Sequence of chain 1.A:
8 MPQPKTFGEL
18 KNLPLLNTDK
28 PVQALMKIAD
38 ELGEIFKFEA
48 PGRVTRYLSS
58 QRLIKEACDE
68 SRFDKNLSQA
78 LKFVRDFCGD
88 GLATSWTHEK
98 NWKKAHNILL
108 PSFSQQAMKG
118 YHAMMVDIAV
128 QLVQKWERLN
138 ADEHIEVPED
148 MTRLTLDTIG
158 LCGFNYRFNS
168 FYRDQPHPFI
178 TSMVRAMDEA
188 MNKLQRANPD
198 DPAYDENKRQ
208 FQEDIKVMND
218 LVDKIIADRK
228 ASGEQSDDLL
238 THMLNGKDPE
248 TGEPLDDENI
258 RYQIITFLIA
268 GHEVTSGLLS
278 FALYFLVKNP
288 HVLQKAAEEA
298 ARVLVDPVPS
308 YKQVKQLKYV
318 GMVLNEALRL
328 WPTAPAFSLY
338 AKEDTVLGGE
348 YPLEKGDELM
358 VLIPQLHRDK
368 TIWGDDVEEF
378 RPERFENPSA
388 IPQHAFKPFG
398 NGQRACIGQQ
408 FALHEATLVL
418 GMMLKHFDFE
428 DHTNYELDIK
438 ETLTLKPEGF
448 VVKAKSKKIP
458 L

The small molecule below binds the protein below.
Small molecule (SMILES): c1ccc2c(c1)CCC2

Binding-site contacts:
Ligand atom C7 contacts residue HOA1 of chain 1.D at 4.0 Å.
Ligand atom C1 contacts residue MET184 of chain 1.A at 3.9 Å (hydrophobic).
Ligand atom C9 contacts residue IRV1 of chain 1.F at 3.5 Å.
Ligand atom C6 contacts residue LEU78 of chain 1.A at 4.4 Å (hydrophobic).
Ligand atom C2 contacts residue LEU440 of chain 1.A at 3.4 Å (hydrophobic).
Ligand atom C5 contacts residue HOA1 of chain 1.D at 3.6 Å.
Ligand atom C8 contacts residue ALA90 of chain 1.A at 3.3 Å (hydrophobic).
Ligand atom C2 contacts residue VAL81 of chain 1.A at 4.5 Å (hydrophobic).
Ligand atom C9 contacts residue LEU78 of chain 1.A at 3.9 Å (hydrophobic).
Ligand atom C1 contacts residue ILE266 of chain 1.A at 3.7 Å (hydrophobic).
Ligand atom C6 contacts residue HOA1 of chain 1.D at 4.0 Å.
Ligand atom C4 contacts residue LEU78 of chain 1.A at 3.4 Å (hydrophobic).
Ligand atom C3 contacts residue LEU78 of chain 1.A at 4.0 Å (hydrophobic).
Ligand atom C1 contacts residue LEU440 of chain 1.A at 4.4 Å (hydrophobic).
Ligand atom C6 contacts residue IRV1 of chain 1.F at 4.0 Å.
Ligand atom C9 contacts residue HOA1 of chain 1.D at 3.1 Å.
Ligand atom C7 contacts residue ALA267 of chain 1.A at 4.3 Å (hydrophobic).
Ligand atom C3 contacts residue IRV1 of chain 1.F at 3.1 Å.
Ligand atom C7 contacts residue ILE266 of chain 1.A at 3.6 Å (hydrophobic).
Ligand atom C4 contacts residue HOA1 of chain 1.D at 4.2 Å.
Ligand atom C1 contacts residue IRV1 of chain 1.F at 4.3 Å.
Ligand atom C2 contacts residue IRV1 of chain 1.F at 3.9 Å.
Ligand atom C8 contacts residue HOA1 of chain 1.D at 3.7 Å.
Ligand atom C3 contacts residue LEU440 of chain 1.A at 3.7 Å (hydrophobic).
Ligand atom C5 contacts residue IRV1 of chain 1.F at 3.2 Å.
Ligand atom C5 contacts residue LEU78 of chain 1.A at 3.6 Å (hydrophobic).
Ligand atom C6 contacts residue ILE266 of chain 1.A at 4.1 Å (hydrophobic).
Ligand atom C4 contacts residue IRV1 of chain 1.F at 2.7 Å.
Ligand atom C9 contacts residue ALA90 of chain 1.A at 3.7 Å (hydrophobic).
Ligand atom C2 contacts residue MET184 of chain 1.A at 3.9 Å (hydrophobic).